Sequence of chain 1.B:
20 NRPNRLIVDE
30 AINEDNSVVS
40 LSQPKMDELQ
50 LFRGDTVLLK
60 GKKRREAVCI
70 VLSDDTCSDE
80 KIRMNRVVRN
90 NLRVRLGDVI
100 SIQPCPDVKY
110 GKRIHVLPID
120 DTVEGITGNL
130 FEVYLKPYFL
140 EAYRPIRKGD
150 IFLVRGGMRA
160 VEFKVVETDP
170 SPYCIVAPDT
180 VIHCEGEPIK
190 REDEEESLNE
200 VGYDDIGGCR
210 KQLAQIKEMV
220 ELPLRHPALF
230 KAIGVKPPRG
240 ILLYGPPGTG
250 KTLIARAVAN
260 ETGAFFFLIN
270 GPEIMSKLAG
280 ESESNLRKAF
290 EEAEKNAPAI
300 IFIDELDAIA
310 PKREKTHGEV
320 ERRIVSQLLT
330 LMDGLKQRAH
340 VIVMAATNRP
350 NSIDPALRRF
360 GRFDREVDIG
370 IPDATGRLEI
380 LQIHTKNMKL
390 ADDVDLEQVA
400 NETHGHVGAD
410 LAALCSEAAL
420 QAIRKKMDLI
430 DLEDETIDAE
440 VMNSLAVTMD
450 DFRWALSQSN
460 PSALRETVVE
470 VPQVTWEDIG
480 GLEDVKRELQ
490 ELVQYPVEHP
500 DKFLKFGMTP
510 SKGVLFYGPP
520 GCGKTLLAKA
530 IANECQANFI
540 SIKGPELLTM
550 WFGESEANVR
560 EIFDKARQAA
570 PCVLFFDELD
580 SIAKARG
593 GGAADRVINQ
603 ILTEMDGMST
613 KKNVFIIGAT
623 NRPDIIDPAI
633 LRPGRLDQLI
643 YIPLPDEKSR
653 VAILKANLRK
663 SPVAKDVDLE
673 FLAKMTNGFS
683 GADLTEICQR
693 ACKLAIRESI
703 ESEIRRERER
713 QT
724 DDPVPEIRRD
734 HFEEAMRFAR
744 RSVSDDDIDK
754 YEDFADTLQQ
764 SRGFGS

Sequence of chain 1.A:
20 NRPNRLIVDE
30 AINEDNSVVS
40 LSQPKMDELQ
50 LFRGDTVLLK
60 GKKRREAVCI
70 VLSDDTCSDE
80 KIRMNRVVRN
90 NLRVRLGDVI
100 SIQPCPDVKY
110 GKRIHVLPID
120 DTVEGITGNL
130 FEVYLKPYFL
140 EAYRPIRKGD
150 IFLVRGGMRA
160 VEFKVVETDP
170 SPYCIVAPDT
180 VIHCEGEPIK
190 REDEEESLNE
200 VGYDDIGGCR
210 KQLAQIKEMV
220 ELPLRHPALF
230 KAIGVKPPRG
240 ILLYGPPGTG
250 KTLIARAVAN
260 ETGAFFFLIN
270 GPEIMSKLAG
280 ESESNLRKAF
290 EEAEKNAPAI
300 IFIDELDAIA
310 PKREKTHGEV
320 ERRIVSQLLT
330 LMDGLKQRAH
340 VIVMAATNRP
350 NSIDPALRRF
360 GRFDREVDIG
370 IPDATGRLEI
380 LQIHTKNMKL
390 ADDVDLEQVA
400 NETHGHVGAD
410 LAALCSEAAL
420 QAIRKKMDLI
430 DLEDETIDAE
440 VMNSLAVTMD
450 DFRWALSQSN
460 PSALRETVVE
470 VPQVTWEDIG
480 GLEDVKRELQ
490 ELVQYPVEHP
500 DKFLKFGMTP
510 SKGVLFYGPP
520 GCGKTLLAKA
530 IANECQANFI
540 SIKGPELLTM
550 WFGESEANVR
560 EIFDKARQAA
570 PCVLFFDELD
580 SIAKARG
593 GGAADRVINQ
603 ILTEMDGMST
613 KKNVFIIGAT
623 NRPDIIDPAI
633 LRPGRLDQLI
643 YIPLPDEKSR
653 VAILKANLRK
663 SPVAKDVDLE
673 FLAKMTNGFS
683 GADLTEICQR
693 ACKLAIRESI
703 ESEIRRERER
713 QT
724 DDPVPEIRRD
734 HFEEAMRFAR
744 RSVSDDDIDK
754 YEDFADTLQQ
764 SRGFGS

Binding-site contacts:
Ligand atom O3B contacts residue GLY247 of chain 1.A at 2.8 Å (h-bond).
Ligand atom O1B contacts residue MG1 of chain 1.O at 3.2 Å.
Ligand atom O3B contacts residue LYS250 of chain 1.A at 3.6 Å.
Ligand atom O2B contacts residue GLY249 of chain 1.A at 2.9 Å (h-bond).
Ligand atom O2G contacts residue ASN347 of chain 1.A at 3.5 Å (h-bond).
Ligand atom O1A contacts residue MG1 of chain 1.O at 3.3 Å.
Ligand atom C8 contacts residue GLY249 of chain 1.A at 3.6 Å.
Ligand atom N7 contacts residue GLY247 of chain 1.A at 3.5 Å (h-bond).
Ligand atom O2A contacts residue LEU252 of chain 1.A at 2.9 Å (h-bond).
Ligand atom N6 contacts residue GLY206 of chain 1.A at 3.3 Å (h-bond).
Ligand atom N7 contacts residue GLY249 of chain 1.A at 3.4 Å.
Ligand atom O2G contacts residue PRO246 of chain 1.A at 3.6 Å.
Ligand atom O2B contacts residue LYS250 of chain 1.A at 2.6 Å (salt-bridge).
Ligand atom C8 contacts residue ALA408 of chain 1.A at 3.7 Å (hydrophobic).
Ligand atom O2B contacts residue THR248 of chain 1.A at 3.4 Å (h-bond).
Ligand atom O1B contacts residue THR251 of chain 1.A at 2.5 Å (h-bond).
Ligand atom C8 contacts residue GLY247 of chain 1.A at 3.0 Å.
Ligand atom C2 contacts residue HIS383 of chain 1.A at 3.6 Å.
Ligand atom S1G contacts residue ASP303 of chain 1.A at 3.5 Å (salt-bridge).
Ligand atom N1 contacts residue ASP204 of chain 1.A at 3.7 Å.
Ligand atom S1G contacts residue LYS250 of chain 1.A at 3.4 Å (salt-bridge).
Ligand atom O4' contacts residue ALA408 of chain 1.A at 3.5 Å.
Ligand atom C6 contacts residue ILE379 of chain 1.A at 3.4 Å (hydrophobic).
Ligand atom N1 contacts residue GLY206 of chain 1.A at 3.4 Å (h-bond).
Ligand atom O3A contacts residue GLY247 of chain 1.A at 3.3 Å.
Ligand atom C8 contacts residue GLY407 of chain 1.A at 3.5 Å.
Ligand atom N6 contacts residue THR248 of chain 1.A at 3.6 Å.
Ligand atom N6 contacts residue ILE379 of chain 1.A at 3.4 Å.
Ligand atom PB contacts residue GLY247 of chain 1.A at 3.6 Å.
Ligand atom N3 contacts residue HIS383 of chain 1.A at 3.1 Å.
Ligand atom N7 contacts residue THR248 of chain 1.A at 3.0 Å (h-bond).
Ligand atom O2B contacts residue GLY247 of chain 1.A at 3.7 Å.
Ligand atom C2 contacts residue ASP204 of chain 1.A at 3.1 Å.
Ligand atom N1 contacts residue ILE205 of chain 1.A at 3.6 Å.
Ligand atom O2A contacts residue THR251 of chain 1.A at 3.3 Å (h-bond).
Ligand atom N7 contacts residue GLY407 of chain 1.A at 3.5 Å.
Ligand atom O3G contacts residue MG1 of chain 1.O at 2.5 Å.
Ligand atom N1 contacts residue ILE379 of chain 1.A at 3.2 Å.
Ligand atom O2A contacts residue GLY249 of chain 1.A at 3.6 Å.
Ligand atom O2' contacts residue HIS383 of chain 1.A at 2.8 Å (h-bond).

A small-molecule ligand and the protein it binds are described below.
Small molecule (SMILES): Nc1ncnc2c1ncn2[C@@H]1O[C@H](COP(=O)(O)OP(=O)(O)OP(O)(O)=S)[C@@H](O)[C@H]1O